Sequence of chain 1.C:
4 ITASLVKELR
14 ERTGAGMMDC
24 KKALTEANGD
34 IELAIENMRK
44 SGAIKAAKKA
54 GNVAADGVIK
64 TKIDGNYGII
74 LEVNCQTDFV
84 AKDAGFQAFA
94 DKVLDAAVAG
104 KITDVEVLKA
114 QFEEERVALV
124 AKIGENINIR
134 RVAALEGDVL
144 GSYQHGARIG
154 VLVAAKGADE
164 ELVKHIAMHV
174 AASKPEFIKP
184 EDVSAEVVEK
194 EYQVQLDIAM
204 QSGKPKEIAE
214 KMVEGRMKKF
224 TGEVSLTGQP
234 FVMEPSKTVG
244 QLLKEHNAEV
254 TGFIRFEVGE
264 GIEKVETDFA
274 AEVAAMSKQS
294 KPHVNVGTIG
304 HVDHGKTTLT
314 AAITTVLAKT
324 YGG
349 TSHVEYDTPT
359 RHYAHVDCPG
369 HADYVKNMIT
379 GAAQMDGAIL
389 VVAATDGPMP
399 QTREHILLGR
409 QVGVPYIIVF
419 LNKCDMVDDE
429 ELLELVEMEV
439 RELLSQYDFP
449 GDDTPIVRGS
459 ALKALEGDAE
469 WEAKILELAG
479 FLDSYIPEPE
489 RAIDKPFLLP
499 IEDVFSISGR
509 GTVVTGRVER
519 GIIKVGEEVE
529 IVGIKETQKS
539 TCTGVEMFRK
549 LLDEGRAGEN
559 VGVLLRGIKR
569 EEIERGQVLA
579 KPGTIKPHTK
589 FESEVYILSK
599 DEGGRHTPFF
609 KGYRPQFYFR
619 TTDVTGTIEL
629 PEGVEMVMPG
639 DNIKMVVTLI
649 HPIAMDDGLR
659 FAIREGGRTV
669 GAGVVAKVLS

This small molecule binds to this protein.
Small molecule (SMILES): C[C@H](O)COCC(COC[C@@H](C)O)(COC[C@@H](C)O)COC[C@@H](C)O

Binding-site contacts:
Ligand atom CAB contacts residue TYR186 of chain 1.D at 3.6 Å (hydrophobic).
Ligand atom CAJ contacts residue VAL145 of chain 1.D at 4.1 Å (hydrophobic).
Ligand atom OAG contacts residue PHE231 of chain 1.D at 4.2 Å.
Ligand atom OAS contacts residue LEU149 of chain 1.D at 4.1 Å.
Ligand atom OAH contacts residue PRO143 of chain 1.D at 3.4 Å (h-bond).
Ligand atom CAJ contacts residue MET148 of chain 1.D at 4.1 Å (hydrophobic).
Ligand atom CAL contacts residue MET148 of chain 1.D at 4.2 Å (hydrophobic).
Ligand atom OAD contacts residue LEU149 of chain 1.D at 3.9 Å.
Ligand atom CAE contacts residue CYS152 of chain 1.D at 4.1 Å (hydrophobic).
Ligand atom CAY contacts residue SER193 of chain 1.D at 4.0 Å.
Ligand atom CAP contacts residue ALA189 of chain 1.D at 3.9 Å (hydrophobic).
Ligand atom CAE contacts residue LEU149 of chain 1.D at 3.9 Å (hydrophobic).
Ligand atom CAL contacts residue VAL145 of chain 1.D at 4.1 Å (hydrophobic).
Ligand atom CAU contacts residue VAL145 of chain 1.D at 3.8 Å (hydrophobic).
Ligand atom CAJ contacts residue PRO143 of chain 1.D at 4.2 Å (hydrophobic).
Ligand atom CAA contacts residue LEU149 of chain 1.D at 3.9 Å (hydrophobic).
Ligand atom OAG contacts residue LEU149 of chain 1.D at 3.9 Å.
Ligand atom CAI contacts residue MET148 of chain 1.D at 4.1 Å (hydrophobic).
Ligand atom CAF contacts residue ARG547 of chain 1.C at 3.5 Å.
Ligand atom CAY contacts residue ALA189 of chain 1.D at 3.8 Å (hydrophobic).
Ligand atom CAA contacts residue ARG547 of chain 1.C at 2.9 Å.
Ligand atom CAT contacts residue ARG547 of chain 1.C at 4.0 Å.
Ligand atom OAS contacts residue SER193 of chain 1.D at 4.0 Å.
Ligand atom OAR contacts residue LYS185 of chain 1.D at 3.7 Å.
Ligand atom OAG contacts residue LEU190 of chain 1.D at 4.2 Å.
Ligand atom CAF contacts residue LEU190 of chain 1.D at 4.2 Å (hydrophobic).
Ligand atom OAS contacts residue ARG547 of chain 1.C at 3.0 Å (salt-bridge).
Ligand atom OAV contacts residue VAL145 of chain 1.D at 4.0 Å.
Ligand atom CAE contacts residue PHE232 of chain 1.D at 4.1 Å (hydrophobic).
Ligand atom CAI contacts residue PRO143 of chain 1.D at 3.5 Å (hydrophobic).
Ligand atom CAC contacts residue MET148 of chain 1.D at 4.1 Å (hydrophobic).
Ligand atom OAG contacts residue ARG547 of chain 1.C at 3.1 Å (salt-bridge).
Ligand atom OAD contacts residue MET148 of chain 1.D at 3.9 Å.
Ligand atom CAA contacts residue LEU190 of chain 1.D at 4.0 Å (hydrophobic).
Ligand atom CAE contacts residue MET148 of chain 1.D at 4.0 Å (hydrophobic).
Ligand atom CAF contacts residue LEU149 of chain 1.D at 4.0 Å (hydrophobic).
Ligand atom OAK contacts residue MET148 of chain 1.D at 3.6 Å.
Ligand atom OAH contacts residue VAL142 of chain 1.D at 4.1 Å.
Ligand atom CAB contacts residue MET148 of chain 1.D at 4.0 Å (hydrophobic).
Ligand atom CAC contacts residue PHE232 of chain 1.D at 4.0 Å (hydrophobic).

Sequence of chain 1.D:
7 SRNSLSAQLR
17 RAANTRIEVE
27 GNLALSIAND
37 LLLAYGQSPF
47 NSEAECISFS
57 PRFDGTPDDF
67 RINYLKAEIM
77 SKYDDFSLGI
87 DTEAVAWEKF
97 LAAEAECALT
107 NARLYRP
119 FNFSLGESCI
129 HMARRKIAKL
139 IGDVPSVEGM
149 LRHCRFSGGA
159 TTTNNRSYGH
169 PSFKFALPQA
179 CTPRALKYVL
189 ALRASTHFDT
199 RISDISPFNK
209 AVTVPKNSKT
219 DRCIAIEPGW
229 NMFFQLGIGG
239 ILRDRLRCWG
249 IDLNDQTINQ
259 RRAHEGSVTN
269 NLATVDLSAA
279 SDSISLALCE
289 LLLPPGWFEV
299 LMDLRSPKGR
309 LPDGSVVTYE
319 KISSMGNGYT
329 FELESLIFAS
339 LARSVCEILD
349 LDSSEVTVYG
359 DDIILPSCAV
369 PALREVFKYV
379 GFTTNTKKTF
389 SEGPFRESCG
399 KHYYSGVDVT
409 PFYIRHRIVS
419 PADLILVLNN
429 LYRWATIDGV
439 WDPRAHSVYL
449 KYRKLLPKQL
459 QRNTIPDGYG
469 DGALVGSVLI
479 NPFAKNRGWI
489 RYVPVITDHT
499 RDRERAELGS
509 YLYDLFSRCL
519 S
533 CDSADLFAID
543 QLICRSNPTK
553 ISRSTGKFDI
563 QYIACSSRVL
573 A